Binding-site contacts:
Ligand atom C5 contacts residue ASN709 of chain 1.E at 3.7 Å.
Ligand atom C8 contacts residue GLY1131 of chain 1.E at 3.7 Å.
Ligand atom O7 contacts residue ASN709 of chain 1.E at 3.2 Å (h-bond).
Ligand atom C4 contacts residue ASN709 of chain 1.E at 4.2 Å.
Ligand atom C8 contacts residue ASN709 of chain 1.E at 4.4 Å.
Ligand atom C3 contacts residue ASN709 of chain 1.E at 3.8 Å.
Ligand atom C7 contacts residue ASN709 of chain 1.E at 3.2 Å.
Ligand atom C1 contacts residue ASN709 of chain 1.E at 1.4 Å.
Ligand atom C2 contacts residue ASN709 of chain 1.E at 2.4 Å.
Ligand atom C8 contacts residue ILE1130 of chain 1.E at 4.3 Å (hydrophobic).
Ligand atom O5 contacts residue ASN709 of chain 1.E at 2.4 Å (h-bond).
Ligand atom N2 contacts residue ASN709 of chain 1.E at 2.9 Å (h-bond).

Sequence of chain 1.E:
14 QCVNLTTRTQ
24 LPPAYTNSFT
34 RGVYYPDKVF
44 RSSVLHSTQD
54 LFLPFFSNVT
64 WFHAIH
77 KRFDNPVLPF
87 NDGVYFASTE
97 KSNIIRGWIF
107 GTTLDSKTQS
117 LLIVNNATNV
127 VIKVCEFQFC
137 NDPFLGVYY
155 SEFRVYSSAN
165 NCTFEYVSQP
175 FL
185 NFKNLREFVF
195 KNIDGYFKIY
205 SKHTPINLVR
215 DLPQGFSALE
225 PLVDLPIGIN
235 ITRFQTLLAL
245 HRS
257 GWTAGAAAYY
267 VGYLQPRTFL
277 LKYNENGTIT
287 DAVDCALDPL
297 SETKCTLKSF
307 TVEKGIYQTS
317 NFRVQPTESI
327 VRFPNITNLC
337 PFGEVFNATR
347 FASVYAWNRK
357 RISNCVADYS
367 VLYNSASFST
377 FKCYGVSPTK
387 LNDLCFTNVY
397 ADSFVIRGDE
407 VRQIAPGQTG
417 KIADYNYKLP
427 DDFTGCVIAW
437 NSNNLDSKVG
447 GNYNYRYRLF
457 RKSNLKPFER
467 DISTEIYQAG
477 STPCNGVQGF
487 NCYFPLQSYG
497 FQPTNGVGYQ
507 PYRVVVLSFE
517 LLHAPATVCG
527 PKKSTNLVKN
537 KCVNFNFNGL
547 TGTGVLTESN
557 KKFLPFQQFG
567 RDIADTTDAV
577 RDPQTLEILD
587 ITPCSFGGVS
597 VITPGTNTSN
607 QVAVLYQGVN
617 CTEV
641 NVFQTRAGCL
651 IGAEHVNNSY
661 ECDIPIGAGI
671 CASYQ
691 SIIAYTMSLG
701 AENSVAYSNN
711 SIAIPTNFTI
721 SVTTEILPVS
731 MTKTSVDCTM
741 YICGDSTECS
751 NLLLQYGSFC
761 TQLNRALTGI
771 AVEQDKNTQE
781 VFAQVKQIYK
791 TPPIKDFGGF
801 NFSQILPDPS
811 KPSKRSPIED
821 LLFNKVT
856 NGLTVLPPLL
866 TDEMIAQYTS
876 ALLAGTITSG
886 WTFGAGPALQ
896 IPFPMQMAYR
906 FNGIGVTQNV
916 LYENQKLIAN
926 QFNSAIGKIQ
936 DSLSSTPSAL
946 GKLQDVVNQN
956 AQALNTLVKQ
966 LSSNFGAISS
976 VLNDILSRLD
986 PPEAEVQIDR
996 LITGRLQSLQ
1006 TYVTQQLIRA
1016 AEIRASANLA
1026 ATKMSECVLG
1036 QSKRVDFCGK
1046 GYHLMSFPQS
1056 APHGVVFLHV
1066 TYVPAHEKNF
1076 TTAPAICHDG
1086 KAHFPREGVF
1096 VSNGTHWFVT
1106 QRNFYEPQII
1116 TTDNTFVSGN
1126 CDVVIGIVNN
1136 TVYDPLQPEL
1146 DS

This protein binds this small molecule.
Small molecule (SMILES): CC(=O)N[C@@H]1[C@@H](O)[C@H](O)[C@@H](CO)O[C@H]1O